This small molecule binds to this protein.
Small molecule (SMILES): CC(=O)N[C@@H]1[C@@H](O)[C@H](O)[C@@H](CO)O[C@H]1O

Sequence of chain 1.C:
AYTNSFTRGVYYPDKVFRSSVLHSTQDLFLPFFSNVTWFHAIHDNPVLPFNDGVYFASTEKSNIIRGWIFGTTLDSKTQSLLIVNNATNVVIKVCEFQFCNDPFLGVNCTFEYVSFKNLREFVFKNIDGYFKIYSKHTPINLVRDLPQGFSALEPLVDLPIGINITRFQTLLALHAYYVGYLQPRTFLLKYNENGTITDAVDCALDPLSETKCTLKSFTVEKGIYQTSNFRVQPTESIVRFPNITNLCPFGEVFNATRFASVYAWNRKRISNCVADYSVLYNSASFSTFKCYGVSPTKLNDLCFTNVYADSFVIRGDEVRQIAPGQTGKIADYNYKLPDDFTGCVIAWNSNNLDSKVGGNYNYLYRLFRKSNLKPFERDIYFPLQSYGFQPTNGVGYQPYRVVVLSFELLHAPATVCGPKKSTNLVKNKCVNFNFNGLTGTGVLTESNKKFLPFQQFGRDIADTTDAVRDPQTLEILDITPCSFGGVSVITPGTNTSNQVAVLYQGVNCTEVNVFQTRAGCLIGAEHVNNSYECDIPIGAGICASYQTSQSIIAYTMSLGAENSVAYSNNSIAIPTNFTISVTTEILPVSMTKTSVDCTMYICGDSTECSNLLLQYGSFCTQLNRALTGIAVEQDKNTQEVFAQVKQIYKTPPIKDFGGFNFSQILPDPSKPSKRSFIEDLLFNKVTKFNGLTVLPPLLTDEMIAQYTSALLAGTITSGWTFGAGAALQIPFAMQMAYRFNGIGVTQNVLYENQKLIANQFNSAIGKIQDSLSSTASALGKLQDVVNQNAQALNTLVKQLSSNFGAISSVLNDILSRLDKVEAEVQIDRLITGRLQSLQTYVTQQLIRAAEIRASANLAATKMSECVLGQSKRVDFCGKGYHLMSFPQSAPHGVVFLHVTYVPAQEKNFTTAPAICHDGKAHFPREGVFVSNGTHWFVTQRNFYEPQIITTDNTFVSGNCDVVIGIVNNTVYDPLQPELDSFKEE

Binding-site contacts:
Ligand atom C4 contacts residue ASN282 of chain 1.C at 4.2 Å.
Ligand atom C8 contacts residue ASN282 of chain 1.C at 4.3 Å.
Ligand atom O7 contacts residue ASN280 of chain 1.C at 3.7 Å.
Ligand atom C8 contacts residue ASN280 of chain 1.C at 3.6 Å.
Ligand atom O7 contacts residue GLU281 of chain 1.C at 4.1 Å.
Ligand atom C7 contacts residue ASN282 of chain 1.C at 3.0 Å.
Ligand atom C7 contacts residue ASN280 of chain 1.C at 3.9 Å.
Ligand atom O5 contacts residue ASN282 of chain 1.C at 2.4 Å (h-bond).
Ligand atom C8 contacts residue GLU281 of chain 1.C at 2.8 Å.
Ligand atom C1 contacts residue ASN282 of chain 1.C at 1.4 Å.
Ligand atom C3 contacts residue ASN282 of chain 1.C at 3.8 Å.
Ligand atom O7 contacts residue ASN282 of chain 1.C at 2.7 Å (h-bond).
Ligand atom C2 contacts residue ASN282 of chain 1.C at 2.5 Å.
Ligand atom C5 contacts residue ASN282 of chain 1.C at 3.7 Å.
Ligand atom N2 contacts residue GLU281 of chain 1.C at 3.4 Å (salt-bridge).
Ligand atom C7 contacts residue GLU281 of chain 1.C at 3.3 Å.
Ligand atom N2 contacts residue ASN282 of chain 1.C at 2.9 Å (h-bond).
Ligand atom C1 contacts residue GLU281 of chain 1.C at 4.4 Å.
Ligand atom C2 contacts residue GLU281 of chain 1.C at 4.5 Å.